Binding-site contacts:
Ligand atom C3 contacts residue ASN374 of chain 1.J at 3.6 Å.
Ligand atom O3 contacts residue ASP296 of chain 1.J at 3.7 Å.
Ligand atom P contacts residue ASP296 of chain 1.J at 3.7 Å.
Ligand atom C17 contacts residue LEU404 of chain 1.J at 2.6 Å (hydrophobic).
Ligand atom P contacts residue ASP376 of chain 1.J at 3.4 Å.
Ligand atom O3 contacts residue LYS303 of chain 1.J at 2.9 Å (salt-bridge).
Ligand atom P contacts residue ZN1 of chain 1.KC at 2.8 Å.
Ligand atom O4 contacts residue CO31 of chain 1.IC at 2.6 Å (h-bond).
Ligand atom C19 contacts residue ZN1 of chain 1.JC at 2.8 Å.
Ligand atom C18 contacts residue LYS303 of chain 1.J at 3.6 Å.
Ligand atom O1 contacts residue THR405 of chain 1.J at 3.3 Å.
Ligand atom N contacts residue LEU404 of chain 1.J at 3.6 Å.
Ligand atom C13 contacts residue PHE315 of chain 1.J at 3.5 Å (hydrophobic).
Ligand atom O1 contacts residue GLY406 of chain 1.J at 2.4 Å (h-bond).
Ligand atom C17 contacts residue CO31 of chain 1.IC at 3.2 Å.
Ligand atom C10 contacts residue GLY406 of chain 1.J at 3.7 Å.
Ligand atom C9 contacts residue GLY406 of chain 1.J at 3.7 Å.
Ligand atom C12 contacts residue LEU409 of chain 1.J at 3.4 Å (hydrophobic).
Ligand atom O4 contacts residue ASP376 of chain 1.J at 3.0 Å (salt-bridge).
Ligand atom N contacts residue LYS291 of chain 1.J at 3.2 Å (salt-bridge).
Ligand atom C19 contacts residue ZN1 of chain 1.KC at 3.7 Å.
Ligand atom O3 contacts residue ASP376 of chain 1.J at 2.9 Å (salt-bridge).
Ligand atom N contacts residue ASP316 of chain 1.J at 3.3 Å (salt-bridge).
Ligand atom C12 contacts residue MET309 of chain 1.J at 3.4 Å (hydrophobic).
Ligand atom N contacts residue THR403 of chain 1.J at 2.6 Å (h-bond).
Ligand atom C7 contacts residue CO31 of chain 1.IC at 3.0 Å.
Ligand atom P contacts residue ZN1 of chain 1.JC at 3.1 Å.
Ligand atom O4 contacts residue ASP296 of chain 1.J at 3.4 Å (salt-bridge).
Ligand atom N contacts residue ZN1 of chain 1.JC at 2.7 Å.
Ligand atom O4 contacts residue GLU378 of chain 1.J at 3.2 Å (salt-bridge).
Ligand atom O4 contacts residue ZN1 of chain 1.KC at 2.5 Å.
Ligand atom C7 contacts residue ARG380 of chain 1.J at 3.5 Å.
Ligand atom C5 contacts residue ARG380 of chain 1.J at 3.7 Å.
Ligand atom C13 contacts residue ALA494 of chain 1.J at 3.5 Å (hydrophobic).
Ligand atom O4 contacts residue ZN1 of chain 1.JC at 2.2 Å.
Ligand atom O3 contacts residue ZN1 of chain 1.KC at 2.5 Å.
Ligand atom C8 contacts residue CO31 of chain 1.IC at 3.6 Å.
Ligand atom C19 contacts residue ASP296 of chain 1.J at 3.6 Å.
Ligand atom O4 contacts residue LYS291 of chain 1.J at 3.3 Å (salt-bridge).
Ligand atom C14 contacts residue ALA494 of chain 1.J at 3.5 Å (hydrophobic).

The protein below binds the small molecule below.
Small molecule (SMILES): N[C@H](CCc1ccccc1)[P](=O)(O)C[C@@H](Cc1ccccc1)C(=O)O

Sequence of chain 1.J:
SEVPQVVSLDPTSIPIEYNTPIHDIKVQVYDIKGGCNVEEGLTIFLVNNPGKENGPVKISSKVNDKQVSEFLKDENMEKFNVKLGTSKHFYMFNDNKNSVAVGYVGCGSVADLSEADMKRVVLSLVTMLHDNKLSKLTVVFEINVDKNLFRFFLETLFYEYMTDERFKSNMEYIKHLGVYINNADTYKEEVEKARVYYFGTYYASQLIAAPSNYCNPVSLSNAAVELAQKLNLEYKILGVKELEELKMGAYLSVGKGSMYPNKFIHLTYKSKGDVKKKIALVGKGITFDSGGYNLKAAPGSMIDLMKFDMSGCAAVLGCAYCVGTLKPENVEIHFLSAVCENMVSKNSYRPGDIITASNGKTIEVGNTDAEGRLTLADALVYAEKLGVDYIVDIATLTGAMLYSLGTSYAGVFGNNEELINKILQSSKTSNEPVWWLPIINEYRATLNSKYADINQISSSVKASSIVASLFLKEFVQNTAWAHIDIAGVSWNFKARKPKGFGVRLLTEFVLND